A protein and the small-molecule ligand that binds it are described below.
Small molecule (SMILES): OC[C@H]1O[C@@H](O)[C@H](O)[C@@H](O)[C@H]1O

Sequence of chain 1.B:
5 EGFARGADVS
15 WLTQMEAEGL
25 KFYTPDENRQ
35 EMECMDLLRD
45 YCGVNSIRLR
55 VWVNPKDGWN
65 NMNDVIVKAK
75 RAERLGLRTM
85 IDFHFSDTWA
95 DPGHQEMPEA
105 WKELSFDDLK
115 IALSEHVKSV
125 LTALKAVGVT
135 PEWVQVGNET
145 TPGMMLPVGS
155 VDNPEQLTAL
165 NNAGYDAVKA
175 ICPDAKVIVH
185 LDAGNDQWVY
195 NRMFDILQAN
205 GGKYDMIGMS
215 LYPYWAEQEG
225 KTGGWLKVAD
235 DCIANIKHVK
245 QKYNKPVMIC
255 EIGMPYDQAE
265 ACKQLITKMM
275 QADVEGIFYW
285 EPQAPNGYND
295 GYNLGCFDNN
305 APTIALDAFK

Binding-site contacts:
Ligand atom C2 contacts residue ASP95 of chain 1.B at 3.6 Å.
Ligand atom C4 contacts residue ASN293 of chain 1.B at 4.4 Å.
Ligand atom O6 contacts residue TRP15 of chain 1.B at 3.6 Å.
Ligand atom O3 contacts residue TRP93 of chain 1.B at 3.9 Å.
Ligand atom C3 contacts residue TRP93 of chain 1.B at 3.6 Å (hydrophobic).
Ligand atom C1 contacts residue TRP93 of chain 1.B at 3.9 Å (hydrophobic).
Ligand atom C2 contacts residue TRP93 of chain 1.B at 4.1 Å (hydrophobic).
Ligand atom C4 contacts residue TRP93 of chain 1.B at 4.3 Å (hydrophobic).
Ligand atom O6 contacts residue ASN293 of chain 1.B at 2.9 Å (h-bond).
Ligand atom C6 contacts residue TRP284 of chain 1.B at 4.0 Å (hydrophobic).
Ligand atom C5 contacts residue TRP284 of chain 1.B at 4.0 Å (hydrophobic).
Ligand atom C3 contacts residue ASP95 of chain 1.B at 4.5 Å.
Ligand atom O5 contacts residue TRP284 of chain 1.B at 3.8 Å.
Ligand atom O2 contacts residue ASP95 of chain 1.B at 2.7 Å (salt-bridge).
Ligand atom O3 contacts residue ASP95 of chain 1.B at 4.0 Å.
Ligand atom O6 contacts residue TYR296 of chain 1.B at 4.2 Å.
Ligand atom C5 contacts residue TRP93 of chain 1.B at 4.2 Å (hydrophobic).
Ligand atom C6 contacts residue TYR296 of chain 1.B at 3.6 Å (hydrophobic).
Ligand atom C6 contacts residue ASN293 of chain 1.B at 4.2 Å.
Ligand atom O6 contacts residue ASP294 of chain 1.B at 4.3 Å.
Ligand atom O2 contacts residue TRP93 of chain 1.B at 3.6 Å.
Ligand atom C6 contacts residue TRP15 of chain 1.B at 3.8 Å (hydrophobic).
Ligand atom C1 contacts residue TRP284 of chain 1.B at 4.3 Å (hydrophobic).